Sequence of chain 1.D:
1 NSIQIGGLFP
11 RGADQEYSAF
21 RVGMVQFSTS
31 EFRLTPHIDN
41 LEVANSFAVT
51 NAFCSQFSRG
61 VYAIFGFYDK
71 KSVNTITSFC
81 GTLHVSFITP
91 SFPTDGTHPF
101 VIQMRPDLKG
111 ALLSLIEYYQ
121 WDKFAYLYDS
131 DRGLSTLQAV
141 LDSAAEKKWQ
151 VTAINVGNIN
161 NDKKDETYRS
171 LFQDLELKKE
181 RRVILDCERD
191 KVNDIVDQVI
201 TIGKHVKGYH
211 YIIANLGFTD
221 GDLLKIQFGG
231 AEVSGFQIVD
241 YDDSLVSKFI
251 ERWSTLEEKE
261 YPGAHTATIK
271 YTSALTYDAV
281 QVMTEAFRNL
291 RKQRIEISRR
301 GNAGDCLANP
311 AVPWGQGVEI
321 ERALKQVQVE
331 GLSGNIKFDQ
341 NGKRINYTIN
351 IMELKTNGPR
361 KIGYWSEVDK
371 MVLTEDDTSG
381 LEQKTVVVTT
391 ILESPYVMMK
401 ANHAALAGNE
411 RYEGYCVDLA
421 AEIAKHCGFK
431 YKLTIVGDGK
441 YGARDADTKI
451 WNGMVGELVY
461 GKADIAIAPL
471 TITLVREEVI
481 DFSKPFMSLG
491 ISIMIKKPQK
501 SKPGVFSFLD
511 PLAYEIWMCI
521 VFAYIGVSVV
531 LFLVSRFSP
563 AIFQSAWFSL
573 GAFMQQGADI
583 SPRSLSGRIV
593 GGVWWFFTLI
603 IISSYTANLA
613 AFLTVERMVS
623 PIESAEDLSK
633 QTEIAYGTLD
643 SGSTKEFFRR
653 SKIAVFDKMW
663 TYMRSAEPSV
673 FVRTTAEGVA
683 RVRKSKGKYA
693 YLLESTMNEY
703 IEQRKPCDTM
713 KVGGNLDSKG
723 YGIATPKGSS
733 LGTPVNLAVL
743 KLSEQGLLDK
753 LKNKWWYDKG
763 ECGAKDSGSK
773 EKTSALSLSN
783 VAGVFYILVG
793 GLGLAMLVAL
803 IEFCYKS

Binding-site contacts:
Ligand atom CAT contacts residue TYR441 of chain 1.D at 3.7 Å (hydrophobic).
Ligand atom OAA contacts residue THR471 of chain 1.D at 2.9 Å (h-bond).
Ligand atom FAG contacts residue TYR723 of chain 1.D at 3.5 Å.
Ligand atom CAS contacts residue GLU393 of chain 1.D at 3.7 Å.
Ligand atom CAT contacts residue THR471 of chain 1.D at 3.2 Å.
Ligand atom CAJ contacts residue TYR441 of chain 1.D at 3.3 Å (hydrophobic).
Ligand atom OAE contacts residue GLY644 of chain 1.D at 3.6 Å.
Ligand atom NAP contacts residue TYR441 of chain 1.D at 3.3 Å.
Ligand atom NAX contacts residue GLU696 of chain 1.D at 3.8 Å.
Ligand atom NAP contacts residue PRO469 of chain 1.D at 3.8 Å.
Ligand atom FAG contacts residue GLU393 of chain 1.D at 3.3 Å.
Ligand atom FAF contacts residue TYR723 of chain 1.D at 3.4 Å.
Ligand atom OAD contacts residue GLY644 of chain 1.D at 3.4 Å.
Ligand atom CAN contacts residue GLU393 of chain 1.D at 3.5 Å.
Ligand atom OAA contacts residue ARG476 of chain 1.D at 3.0 Å (salt-bridge).
Ligand atom CAJ contacts residue TYR723 of chain 1.D at 3.2 Å (hydrophobic).
Ligand atom FAH contacts residue GLU393 of chain 1.D at 2.3 Å.
Ligand atom OAC contacts residue SER645 of chain 1.D at 3.4 Å (h-bond).
Ligand atom OAQ contacts residue THR677 of chain 1.D at 3.0 Å (h-bond).
Ligand atom FAF contacts residue THR698 of chain 1.D at 3.7 Å.
Ligand atom FAG contacts residue TYR441 of chain 1.D at 3.7 Å.
Ligand atom CAS contacts residue TYR441 of chain 1.D at 4.0 Å (hydrophobic).
Ligand atom CAL contacts residue THR677 of chain 1.D at 3.8 Å.
Ligand atom CAZ contacts residue TYR723 of chain 1.D at 3.7 Å (hydrophobic).
Ligand atom OAB contacts residue ARG476 of chain 1.D at 3.5 Å (salt-bridge).
Ligand atom CAI contacts residue GLU696 of chain 1.D at 3.7 Å.
Ligand atom OAE contacts residue SER645 of chain 1.D at 2.7 Å (h-bond).
Ligand atom CAK contacts residue MET699 of chain 1.D at 3.8 Å (hydrophobic).
Ligand atom CAZ contacts residue GLU393 of chain 1.D at 3.2 Å.
Ligand atom CAS contacts residue TYR723 of chain 1.D at 3.7 Å (hydrophobic).
Ligand atom PBA contacts residue SER645 of chain 1.D at 3.5 Å.
Ligand atom CAR contacts residue GLU696 of chain 1.D at 3.7 Å.
Ligand atom CAV contacts residue TYR441 of chain 1.D at 3.6 Å (hydrophobic).
Ligand atom CAM contacts residue GLU696 of chain 1.D at 3.1 Å.
Ligand atom OAA contacts residue TYR441 of chain 1.D at 3.8 Å.
Ligand atom FAH contacts residue MET699 of chain 1.D at 3.6 Å.
Ligand atom OAD contacts residue SER645 of chain 1.D at 3.4 Å (h-bond).
Ligand atom CAK contacts residue THR677 of chain 1.D at 3.9 Å.
Ligand atom FAG contacts residue TYR396 of chain 1.D at 3.6 Å.
Ligand atom NAP contacts residue THR471 of chain 1.D at 3.3 Å (h-bond).

A small-molecule ligand and the protein it binds are described below.
Small molecule (SMILES): O=c1[nH]c2cc(C(F)(F)F)c(N3CCOCC3)cc2n(CP(=O)(O)O)c1=O